Binding-site contacts:
Ligand atom C2 contacts residue PHE178 of chain 1.A at 3.6 Å (hydrophobic).
Ligand atom O6 contacts residue PHE178 of chain 1.A at 3.6 Å.
Ligand atom O6 contacts residue ILE127 of chain 1.A at 4.1 Å.
Ligand atom O1P contacts residue LEU68 of chain 1.A at 3.7 Å.
Ligand atom P contacts residue ARG191 of chain 1.A at 3.8 Å.
Ligand atom O6 contacts residue VAL179 of chain 1.A at 3.2 Å (h-bond).
Ligand atom N7 contacts residue ASP129 of chain 1.A at 4.1 Å.
Ligand atom P contacts residue GLY70 of chain 1.A at 3.9 Å.
Ligand atom N3 contacts residue MG1 of chain 1.E at 4.1 Å.
Ligand atom N1 contacts residue PHE178 of chain 1.A at 3.2 Å.
Ligand atom O3P contacts residue MG1 of chain 1.E at 4.2 Å.
Ligand atom N7 contacts residue ILE127 of chain 1.A at 3.9 Å.
Ligand atom P contacts residue MG1 of chain 1.E at 3.2 Å.
Ligand atom P contacts residue LYS69 of chain 1.A at 3.8 Å.
Ligand atom C2 contacts residue ASP185 of chain 1.A at 3.6 Å.
Ligand atom O5' contacts residue MG1 of chain 1.E at 3.3 Å.
Ligand atom O1P contacts residue ARG191 of chain 1.A at 3.8 Å.
Ligand atom C5' contacts residue MG1 of chain 1.E at 3.6 Å.
Ligand atom O1P contacts residue GLY70 of chain 1.A at 2.6 Å (h-bond).
Ligand atom O2P contacts residue ARG191 of chain 1.A at 2.8 Å (salt-bridge).
Ligand atom C6 contacts residue PHE178 of chain 1.A at 3.6 Å (hydrophobic).
Ligand atom N9 contacts residue ILE127 of chain 1.A at 4.0 Å.
Ligand atom C2 contacts residue VAL179 of chain 1.A at 3.9 Å (hydrophobic).
Ligand atom N1 contacts residue VAL179 of chain 1.A at 3.0 Å (h-bond).
Ligand atom C2 contacts residue LEU184 of chain 1.A at 4.1 Å (hydrophobic).
Ligand atom C6 contacts residue LYS157 of chain 1.A at 3.9 Å.
Ligand atom O1P contacts residue LYS69 of chain 1.A at 3.0 Å (salt-bridge).
Ligand atom O3P contacts residue LEU68 of chain 1.A at 3.8 Å.
Ligand atom O3P contacts residue ARG191 of chain 1.A at 4.0 Å.
Ligand atom N7 contacts residue LYS157 of chain 1.A at 3.8 Å.
Ligand atom O2P contacts residue MG1 of chain 1.E at 2.0 Å.
Ligand atom C6 contacts residue VAL179 of chain 1.A at 3.8 Å (hydrophobic).
Ligand atom O2P contacts residue ASP185 of chain 1.A at 2.8 Å (salt-bridge).
Ligand atom O6 contacts residue LYS157 of chain 1.A at 3.0 Å (salt-bridge).
Ligand atom C5 contacts residue ILE127 of chain 1.A at 4.2 Å (hydrophobic).
Ligand atom O3P contacts residue LYS69 of chain 1.A at 3.4 Å (salt-bridge).
Ligand atom C8 contacts residue ASP129 of chain 1.A at 4.0 Å.
Ligand atom O6 contacts residue LYS177 of chain 1.A at 4.0 Å.
Ligand atom C5 contacts residue PHE178 of chain 1.A at 4.2 Å (hydrophobic).
Ligand atom C8 contacts residue ILE127 of chain 1.A at 4.0 Å (hydrophobic).

Sequence of chain 1.A:
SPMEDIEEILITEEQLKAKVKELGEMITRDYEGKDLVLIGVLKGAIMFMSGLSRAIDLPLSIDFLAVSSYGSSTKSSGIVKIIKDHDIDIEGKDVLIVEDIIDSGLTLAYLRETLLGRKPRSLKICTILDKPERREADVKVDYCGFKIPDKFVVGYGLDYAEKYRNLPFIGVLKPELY

This small molecule binds to this protein.
Small molecule (SMILES): O=c1[nH]cnc2c1ncn2[C@@H]1O[C@H](COP(=O)(O)O)[C@@H](O)[C@H]1O